The small molecule below binds the protein below.
Small molecule (SMILES): C=C/C=C/C[C@@H](C)[C@@H](O)[C@H]1C(=O)N[C@@H](CC)C(=O)N(C)CC(=O)N(C)[C@@H](CC(C)C)C(=O)N[C@@H](C(C)C)C(=O)N(C)[C@@H](CC(C)C)C(=O)N[C@@H](C)C(=O)N[C@H](C)C(=O)N(C)[C@@H](CC(C)C)C(=O)N(C)[C@@H](CC(C)C)C(=O)N(C)[C@@H](C(C)C)C(=O)N1C

Sequence of chain 1.A:
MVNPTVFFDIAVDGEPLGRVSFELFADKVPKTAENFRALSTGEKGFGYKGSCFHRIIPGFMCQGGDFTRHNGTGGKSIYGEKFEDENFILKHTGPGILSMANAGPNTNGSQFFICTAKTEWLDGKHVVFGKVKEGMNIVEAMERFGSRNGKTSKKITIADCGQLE

Binding-site contacts:
Ligand atom O contacts residue ARG55 of chain 1.A at 2.8 Å (salt-bridge).
Ligand atom CN contacts residue LEU122 of chain 1.A at 3.8 Å (hydrophobic).
Ligand atom CG1 contacts residue GLN63 of chain 1.A at 3.4 Å.
Ligand atom C contacts residue GLY72 of chain 1.A at 3.1 Å.
Ligand atom CA contacts residue GLY72 of chain 1.A at 3.3 Å.
Ligand atom O contacts residue ARG148 of chain 1.A at 3.1 Å (salt-bridge).
Ligand atom CD2 contacts residue PHE60 of chain 1.A at 3.7 Å (hydrophobic).
Ligand atom CB contacts residue GLY72 of chain 1.A at 3.6 Å.
Ligand atom O contacts residue HIS126 of chain 1.A at 3.3 Å.
Ligand atom N contacts residue ASN102 of chain 1.A at 2.8 Å (h-bond).
Ligand atom CN contacts residue ARG55 of chain 1.A at 3.4 Å.
Ligand atom N contacts residue GLY72 of chain 1.A at 3.1 Å (h-bond).
Ligand atom O contacts residue GLN63 of chain 1.A at 3.1 Å (h-bond).
Ligand atom O contacts residue GLY72 of chain 1.A at 3.7 Å.
Ligand atom C contacts residue ASN102 of chain 1.A at 3.3 Å.
Ligand atom CB contacts residue TRP121 of chain 1.A at 3.7 Å (hydrophobic).
Ligand atom CG2 contacts residue PHE60 of chain 1.A at 3.6 Å (hydrophobic).
Ligand atom CN contacts residue ARG55 of chain 1.A at 3.5 Å.
Ligand atom CH contacts residue ALA103 of chain 1.A at 3.5 Å (hydrophobic).
Ligand atom O contacts residue ASN102 of chain 1.A at 3.4 Å (h-bond).
Ligand atom CN contacts residue HIS126 of chain 1.A at 3.2 Å.
Ligand atom O contacts residue PHE60 of chain 1.A at 3.1 Å.
Ligand atom O contacts residue ALA103 of chain 1.A at 3.6 Å.
Ligand atom CG1 contacts residue PHE113 of chain 1.A at 3.5 Å (hydrophobic).
Ligand atom CG contacts residue GLN111 of chain 1.A at 3.5 Å.
Ligand atom CG contacts residue ASN102 of chain 1.A at 3.6 Å.
Ligand atom CG contacts residue ALA101 of chain 1.A at 3.8 Å (hydrophobic).
Ligand atom CD1 contacts residue ASN102 of chain 1.A at 3.4 Å.
Ligand atom CN contacts residue GLY72 of chain 1.A at 3.2 Å.
Ligand atom O contacts residue ALA101 of chain 1.A at 3.4 Å.
Ligand atom CB contacts residue PHE113 of chain 1.A at 3.7 Å (hydrophobic).
Ligand atom CB contacts residue ASN102 of chain 1.A at 3.8 Å.
Ligand atom CG2 contacts residue PHE113 of chain 1.A at 3.7 Å (hydrophobic).
Ligand atom CD2 contacts residue ARG148 of chain 1.A at 3.7 Å.
Ligand atom O contacts residue TRP121 of chain 1.A at 2.7 Å (h-bond).
Ligand atom CA contacts residue ASN102 of chain 1.A at 3.0 Å.
Ligand atom CB contacts residue ASN102 of chain 1.A at 3.4 Å.
Ligand atom CB contacts residue GLN111 of chain 1.A at 3.6 Å.
Ligand atom C contacts residue PHE60 of chain 1.A at 3.6 Å (hydrophobic).
Ligand atom CD1 contacts residue TRP121 of chain 1.A at 3.7 Å (hydrophobic).